Sequence of chain 1.B:
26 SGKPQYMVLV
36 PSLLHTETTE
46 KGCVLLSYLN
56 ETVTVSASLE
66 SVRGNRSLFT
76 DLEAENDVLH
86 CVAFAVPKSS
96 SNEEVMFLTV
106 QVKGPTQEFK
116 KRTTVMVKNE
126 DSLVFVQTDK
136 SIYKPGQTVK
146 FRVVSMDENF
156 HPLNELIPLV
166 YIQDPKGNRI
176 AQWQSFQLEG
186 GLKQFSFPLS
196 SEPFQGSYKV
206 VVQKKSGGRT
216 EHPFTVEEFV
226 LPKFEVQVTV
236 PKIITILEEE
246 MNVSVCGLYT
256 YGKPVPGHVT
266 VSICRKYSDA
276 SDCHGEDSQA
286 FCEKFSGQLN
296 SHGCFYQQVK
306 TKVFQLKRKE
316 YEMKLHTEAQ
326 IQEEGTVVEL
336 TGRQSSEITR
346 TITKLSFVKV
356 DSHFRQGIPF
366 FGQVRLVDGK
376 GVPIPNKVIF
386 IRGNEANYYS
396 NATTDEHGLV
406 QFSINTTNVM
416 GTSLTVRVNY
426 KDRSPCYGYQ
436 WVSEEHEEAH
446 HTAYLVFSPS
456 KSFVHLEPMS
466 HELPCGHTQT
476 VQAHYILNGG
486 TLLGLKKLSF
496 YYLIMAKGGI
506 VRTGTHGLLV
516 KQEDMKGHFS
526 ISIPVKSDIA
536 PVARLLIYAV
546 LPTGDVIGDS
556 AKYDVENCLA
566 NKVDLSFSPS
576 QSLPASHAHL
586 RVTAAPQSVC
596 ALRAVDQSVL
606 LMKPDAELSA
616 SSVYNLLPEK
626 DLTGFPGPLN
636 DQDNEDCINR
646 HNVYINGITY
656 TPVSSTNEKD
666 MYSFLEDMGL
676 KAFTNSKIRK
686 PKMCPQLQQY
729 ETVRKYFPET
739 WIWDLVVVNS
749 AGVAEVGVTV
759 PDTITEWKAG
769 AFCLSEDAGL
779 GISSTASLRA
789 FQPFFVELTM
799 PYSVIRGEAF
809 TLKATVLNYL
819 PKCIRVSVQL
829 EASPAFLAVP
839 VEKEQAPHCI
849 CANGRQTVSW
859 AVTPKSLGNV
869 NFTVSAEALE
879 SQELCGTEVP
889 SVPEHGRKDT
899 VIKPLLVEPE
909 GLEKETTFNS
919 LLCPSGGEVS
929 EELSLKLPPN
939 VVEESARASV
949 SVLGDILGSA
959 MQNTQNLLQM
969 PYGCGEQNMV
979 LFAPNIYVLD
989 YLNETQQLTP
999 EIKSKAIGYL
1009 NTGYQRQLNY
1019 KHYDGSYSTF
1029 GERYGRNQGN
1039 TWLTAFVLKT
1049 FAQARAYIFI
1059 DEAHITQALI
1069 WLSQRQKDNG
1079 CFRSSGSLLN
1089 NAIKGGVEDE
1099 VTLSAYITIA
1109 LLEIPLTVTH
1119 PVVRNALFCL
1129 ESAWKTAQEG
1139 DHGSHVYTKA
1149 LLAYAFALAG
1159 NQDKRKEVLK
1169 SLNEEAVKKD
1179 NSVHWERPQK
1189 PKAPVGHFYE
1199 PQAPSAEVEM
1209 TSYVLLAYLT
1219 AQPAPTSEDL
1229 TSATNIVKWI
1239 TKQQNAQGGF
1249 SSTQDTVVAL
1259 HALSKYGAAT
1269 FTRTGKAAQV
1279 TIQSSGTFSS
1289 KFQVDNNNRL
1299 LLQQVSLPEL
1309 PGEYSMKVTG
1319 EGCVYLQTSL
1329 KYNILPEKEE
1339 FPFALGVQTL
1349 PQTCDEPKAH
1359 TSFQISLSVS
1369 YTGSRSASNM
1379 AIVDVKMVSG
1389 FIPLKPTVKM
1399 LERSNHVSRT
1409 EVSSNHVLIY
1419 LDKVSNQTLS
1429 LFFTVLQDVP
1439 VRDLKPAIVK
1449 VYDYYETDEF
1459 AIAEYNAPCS

Binding-site contacts:
Ligand atom C3 contacts residue ASN55 of chain 1.B at 3.8 Å.
Ligand atom O5 contacts residue PRO29 of chain 1.B at 3.6 Å.
Ligand atom C1 contacts residue PRO29 of chain 1.B at 4.0 Å (hydrophobic).
Ligand atom C4 contacts residue GLN112 of chain 1.B at 4.3 Å.
Ligand atom C8 contacts residue GLU56 of chain 1.B at 4.1 Å.
Ligand atom C2 contacts residue ASN55 of chain 1.B at 2.5 Å.
Ligand atom C8 contacts residue ASN55 of chain 1.B at 3.8 Å.
Ligand atom O7 contacts residue GLU56 of chain 1.B at 3.0 Å (salt-bridge).
Ligand atom C7 contacts residue GLU56 of chain 1.B at 3.8 Å.
Ligand atom O7 contacts residue ASN55 of chain 1.B at 3.5 Å (h-bond).
Ligand atom C7 contacts residue ASN55 of chain 1.B at 3.2 Å.
Ligand atom O4 contacts residue GLN112 of chain 1.B at 3.1 Å (h-bond).
Ligand atom C6 contacts residue GLN112 of chain 1.B at 3.6 Å.
Ligand atom O5 contacts residue ASN55 of chain 1.B at 2.6 Å (h-bond).
Ligand atom N2 contacts residue ASN55 of chain 1.B at 2.7 Å (h-bond).
Ligand atom C8 contacts residue LEU54 of chain 1.B at 4.5 Å (hydrophobic).
Ligand atom O4 contacts residue THR111 of chain 1.B at 4.0 Å.
Ligand atom C1 contacts residue ASN55 of chain 1.B at 1.5 Å.
Ligand atom C5 contacts residue GLN112 of chain 1.B at 3.9 Å.
Ligand atom C4 contacts residue ASN55 of chain 1.B at 4.3 Å.
Ligand atom C5 contacts residue ASN55 of chain 1.B at 3.8 Å.

This small molecule binds to this protein.
Small molecule (SMILES): CC(=O)N[C@@H]1[C@@H](O)[C@H](O)[C@@H](CO)O[C@H]1O